This small molecule binds to this protein.
Small molecule (SMILES): Nc1ccn([C@H]2CC[C@@H](CO[P](=O)(O)O[P](=O)(O)OP(=O)(O)O)O2)c(=O)n1

Sequence of chain 1.A:
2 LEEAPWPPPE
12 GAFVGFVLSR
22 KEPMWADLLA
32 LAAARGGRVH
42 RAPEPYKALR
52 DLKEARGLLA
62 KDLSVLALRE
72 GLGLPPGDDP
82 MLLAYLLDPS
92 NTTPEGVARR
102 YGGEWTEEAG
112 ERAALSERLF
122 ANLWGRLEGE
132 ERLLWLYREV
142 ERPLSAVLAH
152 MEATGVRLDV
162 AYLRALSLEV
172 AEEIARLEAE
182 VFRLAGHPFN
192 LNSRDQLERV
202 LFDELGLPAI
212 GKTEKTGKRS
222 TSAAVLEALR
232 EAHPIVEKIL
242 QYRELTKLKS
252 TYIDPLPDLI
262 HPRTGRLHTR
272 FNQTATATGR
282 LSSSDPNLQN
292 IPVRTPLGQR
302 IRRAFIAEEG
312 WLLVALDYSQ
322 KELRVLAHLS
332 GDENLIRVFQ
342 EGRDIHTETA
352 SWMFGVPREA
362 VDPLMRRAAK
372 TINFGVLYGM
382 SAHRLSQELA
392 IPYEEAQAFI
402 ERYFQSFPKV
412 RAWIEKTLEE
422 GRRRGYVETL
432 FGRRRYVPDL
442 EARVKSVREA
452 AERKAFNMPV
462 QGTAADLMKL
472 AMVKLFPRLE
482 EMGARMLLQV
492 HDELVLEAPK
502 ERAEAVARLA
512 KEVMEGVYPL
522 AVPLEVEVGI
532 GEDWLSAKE

Binding-site contacts:
Ligand atom O3G contacts residue ARG367 of chain 1.A at 2.9 Å (salt-bridge).
Ligand atom O2G contacts residue ARG367 of chain 1.A at 3.1 Å (salt-bridge).
Ligand atom O1B contacts residue HIS347 of chain 1.A at 2.9 Å (h-bond).
Ligand atom O1G contacts residue ASP318 of chain 1.A at 3.0 Å (salt-bridge).
Ligand atom O1B contacts residue GLN321 of chain 1.A at 3.1 Å.
Ligand atom PA contacts residue MN1 of chain 1.F at 3.5 Å.
Ligand atom O2B contacts residue TYR319 of chain 1.A at 3.1 Å (h-bond).
Ligand atom O2G contacts residue GLN321 of chain 1.A at 3.0 Å (h-bond).
Ligand atom PB contacts residue MN1 of chain 1.F at 3.2 Å.
Ligand atom O2A contacts residue ASP318 of chain 1.A at 3.5 Å (salt-bridge).
Ligand atom C3' contacts residue PHE375 of chain 1.A at 3.4 Å (hydrophobic).
Ligand atom C1' contacts residue ARG281 of chain 1.A at 3.6 Å.
Ligand atom O3A contacts residue PHE375 of chain 1.A at 3.7 Å.
Ligand atom O2A contacts residue ASP493 of chain 1.A at 3.2 Å (salt-bridge).
Ligand atom PG contacts residue LYS371 of chain 1.A at 3.6 Å.
Ligand atom O3B contacts residue HIS347 of chain 1.A at 3.6 Å.
Ligand atom O2B contacts residue MN1 of chain 1.F at 2.3 Å.
Ligand atom C2' contacts residue PHE375 of chain 1.A at 3.7 Å (hydrophobic).
Ligand atom O2B contacts residue ASP493 of chain 1.A at 3.2 Å (salt-bridge).
Ligand atom O2G contacts residue SER320 of chain 1.A at 3.4 Å.
Ligand atom O1G contacts residue TYR319 of chain 1.A at 3.1 Å (h-bond).
Ligand atom O1B contacts residue PHE375 of chain 1.A at 3.1 Å.
Ligand atom C2' contacts residue GLU323 of chain 1.A at 3.3 Å.
Ligand atom PG contacts residue MN1 of chain 1.F at 3.3 Å.
Ligand atom O2A contacts residue MG1 of chain 1.G at 2.5 Å.
Ligand atom O3B contacts residue MN1 of chain 1.F at 3.6 Å.
Ligand atom O1G contacts residue MN1 of chain 1.F at 2.2 Å.
Ligand atom O2A contacts residue MN1 of chain 1.F at 2.3 Å.
Ligand atom O4' contacts residue ARG281 of chain 1.A at 3.1 Å (salt-bridge).
Ligand atom O2B contacts residue GLN321 of chain 1.A at 3.3 Å (h-bond).
Ligand atom O1A contacts residue LYS371 of chain 1.A at 2.9 Å (salt-bridge).
Ligand atom O1B contacts residue LYS322 of chain 1.A at 3.6 Å.
Ligand atom O3G contacts residue LYS371 of chain 1.A at 3.0 Å (salt-bridge).
Ligand atom O2B contacts residue LYS322 of chain 1.A at 3.1 Å (salt-bridge).
Ligand atom PA contacts residue MG1 of chain 1.G at 3.7 Å.
Ligand atom C1' contacts residue GLU323 of chain 1.A at 3.7 Å.
Ligand atom C5' contacts residue ASP493 of chain 1.A at 3.4 Å.
Ligand atom O3B contacts residue LYS371 of chain 1.A at 3.2 Å.
Ligand atom C4 contacts residue PHE375 of chain 1.A at 3.8 Å (hydrophobic).
Ligand atom N3 contacts residue PHE375 of chain 1.A at 3.8 Å.